Sequence of chain 1.B:
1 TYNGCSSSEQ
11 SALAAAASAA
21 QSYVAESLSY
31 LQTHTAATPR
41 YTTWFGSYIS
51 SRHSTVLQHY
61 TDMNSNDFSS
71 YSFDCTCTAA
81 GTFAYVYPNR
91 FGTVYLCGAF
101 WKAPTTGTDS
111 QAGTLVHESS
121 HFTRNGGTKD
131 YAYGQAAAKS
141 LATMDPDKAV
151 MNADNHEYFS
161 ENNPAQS

A small-molecule ligand and the protein it binds are described below.
Small molecule (SMILES): OC[C@H]1O[C@H](O)[C@@H](O)[C@@H](O)[C@@H]1O

Binding-site contacts:
Ligand atom C2 contacts residue THR43 of chain 1.B at 3.5 Å.
Ligand atom O3 contacts residue PRO39 of chain 1.B at 3.5 Å.
Ligand atom C6 contacts residue THR42 of chain 1.B at 4.3 Å.
Ligand atom C2 contacts residue THR42 of chain 1.B at 2.4 Å.
Ligand atom C3 contacts residue THR42 of chain 1.B at 2.9 Å.
Ligand atom C4 contacts residue THR42 of chain 1.B at 3.4 Å.
Ligand atom C1 contacts residue THR42 of chain 1.B at 1.5 Å.
Ligand atom C1 contacts residue THR43 of chain 1.B at 3.5 Å.
Ligand atom O3 contacts residue THR42 of chain 1.B at 4.3 Å.
Ligand atom O2 contacts residue THR43 of chain 1.B at 3.8 Å.
Ligand atom O5 contacts residue THR42 of chain 1.B at 2.5 Å (h-bond).
Ligand atom O2 contacts residue THR42 of chain 1.B at 3.7 Å.
Ligand atom C3 contacts residue PRO39 of chain 1.B at 3.4 Å (hydrophobic).
Ligand atom C2 contacts residue PRO39 of chain 1.B at 3.8 Å (hydrophobic).
Ligand atom C5 contacts residue THR42 of chain 1.B at 2.9 Å.
Ligand atom C1 contacts residue PRO39 of chain 1.B at 4.2 Å (hydrophobic).
Ligand atom O4 contacts residue THR42 of chain 1.B at 4.0 Å.